Sequence of chain 2.A:
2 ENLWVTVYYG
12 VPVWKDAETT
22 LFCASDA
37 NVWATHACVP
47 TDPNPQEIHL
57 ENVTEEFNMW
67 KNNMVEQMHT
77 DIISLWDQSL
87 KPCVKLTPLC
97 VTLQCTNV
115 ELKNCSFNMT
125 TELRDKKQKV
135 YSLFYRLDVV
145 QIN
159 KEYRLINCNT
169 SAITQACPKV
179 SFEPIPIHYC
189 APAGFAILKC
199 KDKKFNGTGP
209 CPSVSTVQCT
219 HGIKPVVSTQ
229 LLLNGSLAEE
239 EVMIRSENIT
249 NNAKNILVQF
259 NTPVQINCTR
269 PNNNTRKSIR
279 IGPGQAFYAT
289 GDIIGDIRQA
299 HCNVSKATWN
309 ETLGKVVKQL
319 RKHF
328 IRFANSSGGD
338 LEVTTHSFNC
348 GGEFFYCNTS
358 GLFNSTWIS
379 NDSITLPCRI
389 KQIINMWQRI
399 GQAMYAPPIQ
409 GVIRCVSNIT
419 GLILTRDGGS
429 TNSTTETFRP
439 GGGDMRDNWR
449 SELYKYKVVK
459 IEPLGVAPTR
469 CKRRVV

Binding-site contacts:
Ligand atom C4 contacts residue ASN103 of chain 2.A at 4.3 Å.
Ligand atom C6 contacts residue TYR161 of chain 2.A at 4.5 Å (hydrophobic).
Ligand atom C1 contacts residue ASN103 of chain 2.A at 1.4 Å.
Ligand atom O7 contacts residue ASN103 of chain 2.A at 3.0 Å (h-bond).
Ligand atom C5 contacts residue ASN103 of chain 2.A at 3.7 Å.
Ligand atom O6 contacts residue LYS117 of chain 2.A at 4.2 Å.
Ligand atom O5 contacts residue ASN103 of chain 2.A at 2.5 Å (h-bond).
Ligand atom N2 contacts residue ASN103 of chain 2.A at 2.8 Å (h-bond).
Ligand atom C2 contacts residue ASN103 of chain 2.A at 2.4 Å.
Ligand atom O6 contacts residue TYR161 of chain 2.A at 3.3 Å (h-bond).
Ligand atom C8 contacts residue LYS159 of chain 2.A at 3.5 Å.
Ligand atom C3 contacts residue ASN103 of chain 2.A at 3.8 Å.
Ligand atom C6 contacts residue LYS117 of chain 2.A at 4.2 Å.
Ligand atom O5 contacts residue LYS117 of chain 2.A at 4.4 Å.
Ligand atom C7 contacts residue ASN103 of chain 2.A at 3.2 Å.
Ligand atom C8 contacts residue ASN103 of chain 2.A at 4.3 Å.

This small molecule binds to this protein.
Small molecule (SMILES): CC(=O)N[C@H]1[C@H](O[C@H]2[C@H](O)[C@@H](NC(C)=O)CO[C@@H]2CO)O[C@H](CO)[C@@H](O)[C@@H]1O